Binding-site contacts:
Ligand atom N contacts residue TYR96 of chain 1.A at 3.0 Å (h-bond).
Ligand atom CB contacts residue TYR96 of chain 1.A at 3.4 Å (hydrophobic).
Ligand atom CB contacts residue GLN151 of chain 1.A at 3.5 Å.
Ligand atom CA contacts residue SER75 of chain 1.A at 3.4 Å.
Ligand atom CB contacts residue TYR9 of chain 1.A at 3.5 Å (hydrophobic).
Ligand atom CB contacts residue THR139 of chain 1.A at 3.3 Å.
Ligand atom ND2 contacts residue ASN152 of chain 1.A at 3.5 Å (h-bond).
Ligand atom CD2 contacts residue VAL64 of chain 1.A at 3.6 Å (hydrophobic).
Ligand atom CA contacts residue TYR96 of chain 1.A at 3.4 Å (hydrophobic).
Ligand atom CE contacts residue ASP74 of chain 1.A at 3.4 Å.
Ligand atom N contacts residue TYR7 of chain 1.A at 2.9 Å (h-bond).
Ligand atom O contacts residue VAL64 of chain 1.A at 3.4 Å.
Ligand atom CG1 contacts residue SER75 of chain 1.A at 3.6 Å.
Ligand atom N contacts residue VAL71 of chain 1.A at 3.6 Å.
Ligand atom N contacts residue SER75 of chain 1.A at 3.3 Å (h-bond).
Ligand atom OD1 contacts residue GLN151 of chain 1.A at 3.1 Å (h-bond).
Ligand atom O contacts residue TYR155 of chain 1.A at 2.6 Å (h-bond).
Ligand atom SD contacts residue ILE78 of chain 1.A at 3.6 Å.
Ligand atom ND2 contacts residue TYR110 of chain 1.A at 3.0 Å (h-bond).
Ligand atom C contacts residue TYR7 of chain 1.A at 3.2 Å (hydrophobic).
Ligand atom O contacts residue TRP143 of chain 1.A at 3.0 Å (h-bond).
Ligand atom CA contacts residue TYR7 of chain 1.A at 3.1 Å (hydrophobic).
Ligand atom O contacts residue THR139 of chain 1.A at 2.7 Å (h-bond).
Ligand atom CB contacts residue GLN61 of chain 1.A at 3.1 Å.
Ligand atom CB contacts residue TYR110 of chain 1.A at 3.5 Å (hydrophobic).
Ligand atom ND2 contacts residue GLN151 of chain 1.A at 3.0 Å (h-bond).
Ligand atom CA contacts residue TYR155 of chain 1.A at 3.6 Å (hydrophobic).
Ligand atom N contacts residue TYR167 of chain 1.A at 2.6 Å (h-bond).
Ligand atom CG contacts residue LYS142 of chain 1.A at 3.3 Å.
Ligand atom OXT contacts residue LYS142 of chain 1.A at 3.2 Å (salt-bridge).
Ligand atom CE1 contacts residue GLN61 of chain 1.A at 3.4 Å.
Ligand atom C contacts residue THR139 of chain 1.A at 3.6 Å.
Ligand atom N contacts residue GLN61 of chain 1.A at 3.0 Å (h-bond).
Ligand atom N contacts residue TYR7 of chain 1.A at 3.3 Å (h-bond).
Ligand atom CD1 contacts residue SER75 of chain 1.A at 3.3 Å.
Ligand atom CG2 contacts residue TRP143 of chain 1.A at 3.6 Å (hydrophobic).
Ligand atom CG2 contacts residue TRP92 of chain 1.A at 3.4 Å (hydrophobic).
Ligand atom O contacts residue LYS142 of chain 1.A at 3.0 Å (salt-bridge).
Ligand atom CA contacts residue TYR167 of chain 1.A at 3.4 Å (hydrophobic).
Ligand atom CD1 contacts residue GLN61 of chain 1.A at 3.1 Å.

This protein binds this small molecule.
Small molecule (SMILES): CC[C@H](C)[C@H](NC(=O)[C@H](CCSC)NC(=O)[C@H](CCSC)NC(=O)[C@H](CC(C)C)NC(=O)[C@H](CS)NC(=O)[C@H](Cc1ccccc1)NC(=O)[C@H](CC(N)=O)NC(=O)[C@H](C)NC(=O)[C@@H](N)Cc1ccccc1)C(=O)O

Sequence of chain 1.A:
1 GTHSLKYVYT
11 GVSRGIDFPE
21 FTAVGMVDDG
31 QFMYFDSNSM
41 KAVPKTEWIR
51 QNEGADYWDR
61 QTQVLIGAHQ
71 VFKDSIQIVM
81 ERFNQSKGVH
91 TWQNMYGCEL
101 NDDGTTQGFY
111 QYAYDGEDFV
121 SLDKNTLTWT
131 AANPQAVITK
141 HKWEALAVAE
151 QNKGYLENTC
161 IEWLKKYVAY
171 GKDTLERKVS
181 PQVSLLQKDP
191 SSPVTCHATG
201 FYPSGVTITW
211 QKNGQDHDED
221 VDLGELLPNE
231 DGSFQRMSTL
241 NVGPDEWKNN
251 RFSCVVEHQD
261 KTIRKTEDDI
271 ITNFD